Binding-site contacts:
Ligand atom C8 contacts residue ASN55 of chain 1.C at 3.4 Å.
Ligand atom C7 contacts residue PRO59 of chain 1.C at 4.4 Å (hydrophobic).
Ligand atom C3 contacts residue ASN62 of chain 1.C at 3.8 Å.
Ligand atom C8 contacts residue PRO60 of chain 1.C at 3.8 Å (hydrophobic).
Ligand atom N2 contacts residue PRO60 of chain 1.C at 3.4 Å (h-bond).
Ligand atom C1 contacts residue PRO60 of chain 1.C at 3.9 Å (hydrophobic).
Ligand atom C7 contacts residue ASN62 of chain 1.C at 3.2 Å.
Ligand atom O3 contacts residue PRO59 of chain 1.C at 3.9 Å.
Ligand atom C2 contacts residue ASN62 of chain 1.C at 2.5 Å.
Ligand atom C1 contacts residue ASN62 of chain 1.C at 1.4 Å.
Ligand atom C3 contacts residue PRO59 of chain 1.C at 4.1 Å (hydrophobic).
Ligand atom C2 contacts residue PRO60 of chain 1.C at 4.2 Å (hydrophobic).
Ligand atom C7 contacts residue PRO60 of chain 1.C at 3.9 Å (hydrophobic).
Ligand atom N2 contacts residue ASN62 of chain 1.C at 2.9 Å (h-bond).
Ligand atom C4 contacts residue ASN62 of chain 1.C at 4.2 Å.
Ligand atom N2 contacts residue PRO59 of chain 1.C at 3.7 Å.
Ligand atom C8 contacts residue ASN62 of chain 1.C at 4.3 Å.
Ligand atom O7 contacts residue ASN62 of chain 1.C at 3.2 Å (h-bond).
Ligand atom C8 contacts residue PRO59 of chain 1.C at 3.9 Å (hydrophobic).
Ligand atom O5 contacts residue ASN62 of chain 1.C at 2.4 Å (h-bond).
Ligand atom C5 contacts residue ASN62 of chain 1.C at 3.7 Å.

Sequence of chain 1.C:
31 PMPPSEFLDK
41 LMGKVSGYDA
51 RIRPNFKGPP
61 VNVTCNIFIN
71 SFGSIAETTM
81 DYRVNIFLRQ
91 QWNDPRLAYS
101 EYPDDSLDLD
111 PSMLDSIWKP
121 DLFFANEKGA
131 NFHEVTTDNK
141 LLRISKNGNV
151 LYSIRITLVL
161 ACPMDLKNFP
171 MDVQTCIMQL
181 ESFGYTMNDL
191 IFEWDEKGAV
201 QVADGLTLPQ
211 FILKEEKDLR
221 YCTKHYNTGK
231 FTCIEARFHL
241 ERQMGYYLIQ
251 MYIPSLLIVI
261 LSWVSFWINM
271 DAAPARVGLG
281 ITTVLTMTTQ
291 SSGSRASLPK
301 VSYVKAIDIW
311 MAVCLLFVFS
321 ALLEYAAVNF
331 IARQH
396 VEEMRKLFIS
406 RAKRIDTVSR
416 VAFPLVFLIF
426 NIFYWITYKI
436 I

The small molecule below binds the protein below.
Small molecule (SMILES): CC(=O)N[C@H]1[C@H](O[C@H]2[C@H](O)[C@@H](NC(C)=O)CO[C@@H]2CO)O[C@H](CO)[C@@H](O[C@@H]2O[C@H](CO)[C@@H](O)[C@H](O)[C@@H]2O)[C@@H]1O